Sequence of chain 1.E:
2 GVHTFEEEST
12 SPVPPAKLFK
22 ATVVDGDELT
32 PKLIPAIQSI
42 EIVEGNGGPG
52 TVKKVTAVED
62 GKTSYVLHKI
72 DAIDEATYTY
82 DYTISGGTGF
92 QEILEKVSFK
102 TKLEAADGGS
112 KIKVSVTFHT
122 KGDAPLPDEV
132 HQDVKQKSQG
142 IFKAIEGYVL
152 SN

Binding-site contacts:
Ligand atom O2 contacts residue ASN153 of chain 1.E at 4.2 Å.
Ligand atom C16 contacts residue GLY148 of chain 1.E at 4.5 Å.
Ligand atom C15 contacts residue TYR149 of chain 1.E at 4.0 Å (hydrophobic).
Ligand atom C15 contacts residue GLY148 of chain 1.E at 3.6 Å.
Ligand atom C12 contacts residue LEU34 of chain 1.E at 4.1 Å (hydrophobic).
Ligand atom S contacts residue ASN153 of chain 1.E at 4.4 Å.
Ligand atom O2 contacts residue TYR149 of chain 1.E at 3.8 Å.
Ligand atom O1 contacts residue LYS33 of chain 1.E at 3.6 Å (salt-bridge).
Ligand atom O3 contacts residue TYR149 of chain 1.E at 4.0 Å.
Ligand atom O3 contacts residue SER152 of chain 1.E at 4.4 Å.
Ligand atom C16 contacts residue SER152 of chain 1.E at 3.1 Å.
Ligand atom C12 contacts residue TYR149 of chain 1.E at 4.2 Å (hydrophobic).
Ligand atom S contacts residue LYS33 of chain 1.E at 3.9 Å.
Ligand atom C14 contacts residue TYR149 of chain 1.E at 3.3 Å (hydrophobic).
Ligand atom C13 contacts residue TYR149 of chain 1.E at 3.5 Å (hydrophobic).
Ligand atom C14 contacts residue ALA145 of chain 1.E at 4.2 Å (hydrophobic).
Ligand atom C15 contacts residue SER152 of chain 1.E at 3.2 Å.
Ligand atom O3 contacts residue ASN153 of chain 1.E at 3.1 Å (h-bond).
Ligand atom O1 contacts residue TYR149 of chain 1.E at 3.4 Å.
Ligand atom O2 contacts residue LYS33 of chain 1.E at 3.4 Å (salt-bridge).
Ligand atom C14 contacts residue GLY148 of chain 1.E at 3.3 Å.
Ligand atom S contacts residue TYR149 of chain 1.E at 4.0 Å.
Ligand atom C11 contacts residue SER152 of chain 1.E at 3.9 Å.
Ligand atom O1 contacts residue LEU34 of chain 1.E at 4.4 Å.
Ligand atom C13 contacts residue ALA145 of chain 1.E at 3.9 Å (hydrophobic).
Ligand atom C13 contacts residue GLY148 of chain 1.E at 4.0 Å.
Ligand atom C14 contacts residue SER152 of chain 1.E at 4.0 Å.

The protein below binds the small molecule below.
Small molecule (SMILES): O=S(=O)(O)c1cccc2cccc(Nc3ccccc3)c12